Binding-site contacts:
Ligand atom C5 contacts residue LEU68 of chain 1.A at 4.2 Å (hydrophobic).
Ligand atom C3 contacts residue LEU83 of chain 1.A at 3.7 Å (hydrophobic).
Ligand atom C6 contacts residue LEU83 of chain 1.A at 4.3 Å (hydrophobic).
Ligand atom C3 contacts residue LEU64 of chain 1.A at 3.7 Å (hydrophobic).
Ligand atom O11 contacts residue ASN3 of chain 1.A at 4.5 Å.
Ligand atom C5 contacts residue LEU64 of chain 1.A at 4.4 Å (hydrophobic).
Ligand atom O8 contacts residue LEU8 of chain 1.A at 3.7 Å.
Ligand atom C6 contacts residue CYS84 of chain 1.A at 4.5 Å (hydrophobic).
Ligand atom S5 contacts residue LEU68 of chain 1.A at 4.3 Å.
Ligand atom C6 contacts residue LEU64 of chain 1.A at 4.3 Å (hydrophobic).
Ligand atom C1 contacts residue LEU83 of chain 1.A at 4.3 Å (hydrophobic).
Ligand atom O12 contacts residue LYS12 of chain 1.A at 3.3 Å (salt-bridge).
Ligand atom C1 contacts residue LEU64 of chain 1.A at 3.8 Å (hydrophobic).
Ligand atom N7 contacts residue LEU64 of chain 1.A at 3.8 Å.
Ligand atom O9 contacts residue VAL16 of chain 1.A at 3.8 Å.
Ligand atom C10 contacts residue LYS12 of chain 1.A at 3.6 Å.
Ligand atom O9 contacts residue LYS12 of chain 1.A at 4.3 Å.
Ligand atom C2 contacts residue LEU83 of chain 1.A at 4.1 Å (hydrophobic).
Ligand atom O8 contacts residue LYS12 of chain 1.A at 3.0 Å.
Ligand atom C4 contacts residue LEU68 of chain 1.A at 3.7 Å (hydrophobic).
Ligand atom N7 contacts residue LYS12 of chain 1.A at 4.1 Å.
Ligand atom C3 contacts residue LEU68 of chain 1.A at 4.3 Å (hydrophobic).
Ligand atom O11 contacts residue LEU64 of chain 1.A at 4.1 Å.
Ligand atom O11 contacts residue LEU8 of chain 1.A at 4.5 Å.
Ligand atom C4 contacts residue LEU83 of chain 1.A at 3.8 Å (hydrophobic).
Ligand atom C4 contacts residue LEU64 of chain 1.A at 4.2 Å (hydrophobic).
Ligand atom O9 contacts residue LEU64 of chain 1.A at 4.1 Å.
Ligand atom C4 contacts residue CYS84 of chain 1.A at 3.4 Å (hydrophobic).
Ligand atom C5 contacts residue CYS84 of chain 1.A at 3.2 Å (hydrophobic).
Ligand atom O9 contacts residue LEU83 of chain 1.A at 4.2 Å.
Ligand atom O8 contacts residue LEU64 of chain 1.A at 4.0 Å.
Ligand atom C5 contacts residue LEU83 of chain 1.A at 4.0 Å (hydrophobic).
Ligand atom N7 contacts residue LEU8 of chain 1.A at 4.5 Å.
Ligand atom S5 contacts residue CYS84 of chain 1.A at 2.1 Å (h-bond).
Ligand atom C2 contacts residue LEU64 of chain 1.A at 3.5 Å (hydrophobic).
Ligand atom C10 contacts residue LEU64 of chain 1.A at 4.4 Å (hydrophobic).
Ligand atom O11 contacts residue LYS12 of chain 1.A at 3.1 Å (salt-bridge).
Ligand atom O9 contacts residue LEU8 of chain 1.A at 4.3 Å.

The small molecule below binds the protein below.
Small molecule (SMILES): O=C(O)c1cc(S)ccc1[N+](=O)[O-]

Sequence of chain 1.A:
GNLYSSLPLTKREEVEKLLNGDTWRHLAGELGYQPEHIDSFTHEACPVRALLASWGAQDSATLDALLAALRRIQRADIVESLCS